Sequence of chain 1.A:
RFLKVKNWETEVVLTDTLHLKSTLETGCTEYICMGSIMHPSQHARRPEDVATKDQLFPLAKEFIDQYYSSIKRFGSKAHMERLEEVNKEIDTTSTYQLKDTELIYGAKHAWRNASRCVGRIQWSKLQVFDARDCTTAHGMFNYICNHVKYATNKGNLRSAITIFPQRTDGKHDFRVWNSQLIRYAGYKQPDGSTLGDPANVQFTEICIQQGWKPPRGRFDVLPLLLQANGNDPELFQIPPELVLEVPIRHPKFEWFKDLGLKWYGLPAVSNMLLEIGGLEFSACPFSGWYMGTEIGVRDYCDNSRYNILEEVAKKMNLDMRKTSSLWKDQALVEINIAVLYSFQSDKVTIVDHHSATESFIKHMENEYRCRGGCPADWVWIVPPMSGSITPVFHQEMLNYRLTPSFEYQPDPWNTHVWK

This small molecule binds to this protein.
Small molecule (SMILES): Cc1cc(N)nc(C#CCN2CCN(C)CC2)c1

Binding-site contacts:
Ligand atom C09 contacts residue HEM1 of chain 1.E at 3.7 Å.
Ligand atom C03 contacts residue PRO269 of chain 1.A at 3.8 Å (hydrophobic).
Ligand atom C16 contacts residue HEM1 of chain 1.E at 3.6 Å.
Ligand atom C02 contacts residue HEM1 of chain 1.E at 3.7 Å.
Ligand atom N02 contacts residue PRO269 of chain 1.A at 3.8 Å.
Ligand atom N02 contacts residue HEM1 of chain 1.E at 3.5 Å.
Ligand atom C06 contacts residue GLU296 of chain 1.A at 3.5 Å.
Ligand atom C07 contacts residue PHE288 of chain 1.A at 3.6 Å (hydrophobic).
Ligand atom C05 contacts residue VAL271 of chain 1.A at 3.7 Å (hydrophobic).
Ligand atom C02 contacts residue TRP291 of chain 1.A at 3.7 Å (hydrophobic).
Ligand atom C17 contacts residue HEM1 of chain 1.E at 3.5 Å.
Ligand atom N02 contacts residue TYR292 of chain 1.A at 3.7 Å.
Ligand atom C08 contacts residue GLU296 of chain 1.A at 3.5 Å.
Ligand atom N11 contacts residue VAL271 of chain 1.A at 4.0 Å.
Ligand atom C13 contacts residue VAL271 of chain 1.A at 3.7 Å (hydrophobic).
Ligand atom N01 contacts residue PRO269 of chain 1.A at 4.0 Å.
Ligand atom C13 contacts residue HEM1 of chain 1.E at 3.0 Å.
Ligand atom C07 contacts residue GLY290 of chain 1.A at 3.6 Å.
Ligand atom C07 contacts residue HEM1 of chain 1.E at 3.4 Å.
Ligand atom C09 contacts residue GLU296 of chain 1.A at 3.9 Å.
Ligand atom C07 contacts residue SER289 of chain 1.A at 3.9 Å.
Ligand atom C02 contacts residue PRO269 of chain 1.A at 3.8 Å (hydrophobic).
Ligand atom C08 contacts residue HEM1 of chain 1.E at 3.9 Å.
Ligand atom C08 contacts residue VAL271 of chain 1.A at 3.8 Å (hydrophobic).
Ligand atom C03 contacts residue HEM1 of chain 1.E at 3.4 Å.
Ligand atom C04 contacts residue HEM1 of chain 1.E at 4.0 Å.
Ligand atom C17 contacts residue TYR410 of chain 1.A at 4.0 Å (hydrophobic).
Ligand atom C12 contacts residue VAL271 of chain 1.A at 3.7 Å (hydrophobic).
Ligand atom C12 contacts residue HEM1 of chain 1.E at 3.4 Å.
Ligand atom C09 contacts residue VAL271 of chain 1.A at 3.9 Å (hydrophobic).
Ligand atom N11 contacts residue HEM1 of chain 1.E at 3.6 Å.
Ligand atom N01 contacts residue GLU296 of chain 1.A at 2.6 Å (salt-bridge).
Ligand atom N14 contacts residue HEM1 of chain 1.E at 2.9 Å (h-bond).
Ligand atom N02 contacts residue GLU296 of chain 1.A at 2.7 Å (salt-bridge).
Ligand atom C03 contacts residue TRP291 of chain 1.A at 3.9 Å (hydrophobic).
Ligand atom C10 contacts residue HEM1 of chain 1.E at 3.0 Å.
Ligand atom C02 contacts residue GLU296 of chain 1.A at 3.5 Å.
Ligand atom C07 contacts residue PRO269 of chain 1.A at 4.0 Å (hydrophobic).
Ligand atom N02 contacts residue TRP291 of chain 1.A at 2.6 Å (h-bond).
Ligand atom C17 contacts residue ASN273 of chain 1.A at 3.6 Å.